Binding-site contacts:
Ligand atom C1 contacts residue GLY7 of chain 1.B at 4.4 Å.
Ligand atom C4 contacts residue ASN11 of chain 1.B at 4.2 Å.
Ligand atom C2 contacts residue GLY7 of chain 1.B at 4.0 Å.
Ligand atom O5 contacts residue ASN11 of chain 1.B at 2.3 Å (h-bond).
Ligand atom C3 contacts residue ASN11 of chain 1.B at 3.8 Å.
Ligand atom C8 contacts residue PHE10 of chain 1.B at 3.5 Å (hydrophobic).
Ligand atom C7 contacts residue PHE10 of chain 1.B at 4.4 Å (hydrophobic).
Ligand atom N2 contacts residue PHE10 of chain 1.B at 4.1 Å.
Ligand atom C8 contacts residue LEU36 of chain 1.B at 4.2 Å (hydrophobic).
Ligand atom C7 contacts residue GLY7 of chain 1.B at 3.5 Å.
Ligand atom O7 contacts residue GLY7 of chain 1.B at 3.8 Å.
Ligand atom C8 contacts residue PHE6 of chain 1.B at 3.4 Å (hydrophobic).
Ligand atom C7 contacts residue PHE6 of chain 1.B at 4.0 Å (hydrophobic).
Ligand atom N2 contacts residue GLY7 of chain 1.B at 3.5 Å.
Ligand atom C7 contacts residue ASN11 of chain 1.B at 4.1 Å.
Ligand atom N2 contacts residue ASN11 of chain 1.B at 3.0 Å (h-bond).
Ligand atom C1 contacts residue ASN11 of chain 1.B at 1.4 Å.
Ligand atom C5 contacts residue ASN11 of chain 1.B at 3.6 Å.
Ligand atom C8 contacts residue GLY7 of chain 1.B at 3.8 Å.
Ligand atom O7 contacts residue PHE6 of chain 1.B at 4.3 Å.
Ligand atom C2 contacts residue ASN11 of chain 1.B at 2.5 Å.

A protein and the small-molecule ligand that binds it are described below.
Small molecule (SMILES): CC(=O)N[C@@H]1[C@@H](O)[C@H](O)[C@@H](CO)O[C@H]1O

Sequence of chain 1.B:
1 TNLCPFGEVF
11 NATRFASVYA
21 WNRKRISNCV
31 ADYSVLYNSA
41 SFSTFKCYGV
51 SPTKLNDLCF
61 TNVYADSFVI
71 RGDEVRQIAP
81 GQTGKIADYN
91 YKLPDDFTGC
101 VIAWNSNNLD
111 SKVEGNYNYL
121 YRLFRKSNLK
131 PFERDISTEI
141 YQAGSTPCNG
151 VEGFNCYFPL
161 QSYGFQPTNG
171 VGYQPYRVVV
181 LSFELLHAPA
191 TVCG